Binding-site contacts:
Ligand atom O12 contacts residue FAD1 of chain 1.E at 4.0 Å.
Ligand atom C13 contacts residue TRP105 of chain 1.A at 4.0 Å (hydrophobic).
Ligand atom O16 contacts residue PHE126 of chain 1.B at 3.3 Å.
Ligand atom C11 contacts residue GLY149 of chain 1.A at 3.4 Å.
Ligand atom O14 contacts residue ILE128 of chain 1.B at 3.9 Å.
Ligand atom C13 contacts residue GLY174 of chain 1.B at 3.5 Å.
Ligand atom O16 contacts residue FAD1 of chain 1.E at 3.2 Å.
Ligand atom C7 contacts residue FAD1 of chain 1.E at 3.3 Å.
Ligand atom C9 contacts residue FAD1 of chain 1.E at 3.7 Å.
Ligand atom C2 contacts residue FAD1 of chain 1.E at 3.5 Å.
Ligand atom C11 contacts residue GLY150 of chain 1.A at 3.2 Å.
Ligand atom C13 contacts residue PHE106 of chain 1.A at 3.8 Å (hydrophobic).
Ligand atom C2 contacts residue PHE178 of chain 1.B at 3.5 Å (hydrophobic).
Ligand atom C4 contacts residue FAD1 of chain 1.E at 3.8 Å.
Ligand atom O14 contacts residue GLY149 of chain 1.A at 3.9 Å.
Ligand atom C8 contacts residue ASN161 of chain 1.A at 3.6 Å.
Ligand atom C3 contacts residue FAD1 of chain 1.E at 3.7 Å.
Ligand atom C13 contacts residue PHE178 of chain 1.B at 3.6 Å (hydrophobic).
Ligand atom C5 contacts residue FAD1 of chain 1.E at 3.5 Å.
Ligand atom C9 contacts residue ASN161 of chain 1.A at 3.6 Å.
Ligand atom O12 contacts residue ASN161 of chain 1.A at 2.8 Å (h-bond).
Ligand atom C3 contacts residue PHE178 of chain 1.B at 4.0 Å (hydrophobic).
Ligand atom C13 contacts residue FAD1 of chain 1.E at 3.2 Å.
Ligand atom C8 contacts residue TYR155 of chain 1.A at 3.9 Å (hydrophobic).
Ligand atom N10 contacts residue GLY150 of chain 1.A at 3.8 Å.
Ligand atom C15 contacts residue GLY149 of chain 1.A at 4.0 Å.
Ligand atom N10 contacts residue FAD1 of chain 1.E at 3.8 Å.
Ligand atom C9 contacts residue GLY150 of chain 1.A at 4.0 Å.
Ligand atom C15 contacts residue FAD1 of chain 1.E at 4.0 Å.
Ligand atom C6 contacts residue FAD1 of chain 1.E at 3.6 Å.
Ligand atom C8 contacts residue FAD1 of chain 1.E at 3.5 Å.
Ligand atom C7 contacts residue PHE178 of chain 1.B at 3.3 Å (hydrophobic).
Ligand atom C8 contacts residue PHE178 of chain 1.B at 3.5 Å (hydrophobic).
Ligand atom C17 contacts residue FAD1 of chain 1.E at 3.4 Å.
Ligand atom O12 contacts residue GLY150 of chain 1.A at 3.3 Å.
Ligand atom C17 contacts residue PHE126 of chain 1.B at 3.5 Å (hydrophobic).
Ligand atom C6 contacts residue PHE126 of chain 1.B at 3.9 Å (hydrophobic).
Ligand atom C1 contacts residue PHE178 of chain 1.B at 3.8 Å (hydrophobic).
Ligand atom C17 contacts residue TRP105 of chain 1.A at 3.3 Å (hydrophobic).
Ligand atom C1 contacts residue FAD1 of chain 1.E at 3.3 Å.

A small-molecule ligand and the protein it binds are described below.
Small molecule (SMILES): COc1cc(OC)c2c(c1)c(C)cc(=O)n2C

Sequence of chain 1.A:
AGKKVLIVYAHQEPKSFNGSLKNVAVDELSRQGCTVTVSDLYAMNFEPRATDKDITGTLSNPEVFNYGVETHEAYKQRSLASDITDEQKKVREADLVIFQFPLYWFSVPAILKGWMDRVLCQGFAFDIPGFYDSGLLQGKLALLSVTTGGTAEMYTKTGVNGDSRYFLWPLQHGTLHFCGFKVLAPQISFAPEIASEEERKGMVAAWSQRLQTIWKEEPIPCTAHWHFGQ

Sequence of chain 1.B:
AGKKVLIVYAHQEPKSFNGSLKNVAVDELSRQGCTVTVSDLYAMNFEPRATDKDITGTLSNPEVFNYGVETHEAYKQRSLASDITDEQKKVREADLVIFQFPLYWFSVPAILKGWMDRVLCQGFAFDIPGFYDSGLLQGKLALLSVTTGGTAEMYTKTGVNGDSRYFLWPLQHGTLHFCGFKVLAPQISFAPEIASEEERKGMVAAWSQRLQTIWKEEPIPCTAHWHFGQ